The small molecule below binds the protein below.
Small molecule (SMILES): Cc1cn([C@H]2C[C@H](O[P](=O)(O)OC[C@H]3O[C@@]4(C[C@@H]3O[P](=O)(O)OC[C@H]3O[C@@H](n5cnc6c(N)ncnc65)C[C@@H]3O[P](=O)(O)OC[C@H]3O[C@@H](n5cnc6c(=O)nc(N)[nH]c65)C[C@@H]3O[P](=O)(O)OC[C@H]3O[C@@H](n5cnc6c(N)ncnc65)C[C@@H]3OP(=O)(O)O)c3c(C)c(=O)[nH]c(=O)n34)[C@@H](CO[P](=O)(O)O[C@H]3C[C@H](n4cnc5c(N)ncnc54)O[C@@H]3CO[P](=O)(O)O[C@H]3C[C@H](n4ccc(N)nc4=O)O[C@@H]3CO)O2)c(=O)[nH]c1=O

Binding-site contacts:
Ligand atom N1 contacts residue DG7 of chain 1.B at 3.4 Å (h-bond).
Ligand atom N6 contacts residue DT6 of chain 1.B at 2.9 Å (h-bond).
Ligand atom C2 contacts residue DC2 of chain 1.B at 3.4 Å.
Ligand atom C2 contacts residue DA4 of chain 1.B at 3.1 Å.
Ligand atom N6 contacts residue DT3 of chain 1.B at 2.5 Å (h-bond).
Ligand atom OP1 contacts residue GLU232 of chain 1.C at 3.1 Å (salt-bridge).
Ligand atom N1 contacts residue DT6 of chain 1.B at 2.6 Å (h-bond).
Ligand atom N1 contacts residue DT1 of chain 1.B at 2.8 Å (h-bond).
Ligand atom C2 contacts residue DA4 of chain 1.B at 3.5 Å.
Ligand atom C6 contacts residue DT3 of chain 1.B at 3.2 Å.
Ligand atom N1 contacts residue DC2 of chain 1.B at 2.8 Å (h-bond).
Ligand atom C6 contacts residue DT1 of chain 1.B at 3.4 Å.
Ligand atom N1 contacts residue DA4 of chain 1.B at 3.5 Å (h-bond).
Ligand atom N3 contacts residue DA4 of chain 1.B at 2.3 Å (h-bond).
Ligand atom C4 contacts residue DA5 of chain 1.B at 3.4 Å.
Ligand atom O2 contacts residue DA4 of chain 1.B at 2.9 Å.
Ligand atom C2 contacts residue DT1 of chain 1.B at 3.1 Å.
Ligand atom C2 contacts residue DT3 of chain 1.B at 3.3 Å.
Ligand atom OP1 contacts residue THR233 of chain 1.C at 2.8 Å (h-bond).
Ligand atom N6 contacts residue DA5 of chain 1.B at 3.1 Å (h-bond).
Ligand atom C2 contacts residue DG7 of chain 1.B at 3.2 Å.
Ligand atom OP1 contacts residue GLY231 of chain 1.C at 3.3 Å.
Ligand atom O2 contacts residue DA5 of chain 1.B at 3.5 Å.
Ligand atom N3 contacts residue DA5 of chain 1.B at 2.8 Å (h-bond).
Ligand atom O2 contacts residue DG7 of chain 1.B at 2.6 Å (h-bond).
Ligand atom N2 contacts residue DT3 of chain 1.B at 3.1 Å (h-bond).
Ligand atom N1 contacts residue DT3 of chain 1.B at 2.5 Å (h-bond).
Ligand atom C2 contacts residue DT6 of chain 1.B at 3.3 Å.
Ligand atom N6 contacts residue DT1 of chain 1.B at 3.0 Å (h-bond).
Ligand atom N3 contacts residue DG7 of chain 1.B at 3.2 Å (h-bond).
Ligand atom C4 contacts residue DA4 of chain 1.B at 3.2 Å.
Ligand atom O4 contacts residue DT3 of chain 1.B at 3.5 Å (h-bond).
Ligand atom OP1 contacts residue LYS234 of chain 1.C at 3.1 Å (salt-bridge).
Ligand atom C6 contacts residue DC2 of chain 1.B at 3.2 Å.
Ligand atom O6 contacts residue DC2 of chain 1.B at 2.6 Å (h-bond).
Ligand atom O4 contacts residue DA4 of chain 1.B at 2.7 Å (h-bond).
Ligand atom OP1 contacts residue LYS230 of chain 1.C at 3.4 Å (salt-bridge).
Ligand atom O4 contacts residue DA5 of chain 1.B at 3.0 Å (h-bond).
Ligand atom N2 contacts residue DC2 of chain 1.B at 3.1 Å (h-bond).
Ligand atom O5' contacts residue GLY231 of chain 1.C at 3.4 Å.

Sequence of chain 1.C:
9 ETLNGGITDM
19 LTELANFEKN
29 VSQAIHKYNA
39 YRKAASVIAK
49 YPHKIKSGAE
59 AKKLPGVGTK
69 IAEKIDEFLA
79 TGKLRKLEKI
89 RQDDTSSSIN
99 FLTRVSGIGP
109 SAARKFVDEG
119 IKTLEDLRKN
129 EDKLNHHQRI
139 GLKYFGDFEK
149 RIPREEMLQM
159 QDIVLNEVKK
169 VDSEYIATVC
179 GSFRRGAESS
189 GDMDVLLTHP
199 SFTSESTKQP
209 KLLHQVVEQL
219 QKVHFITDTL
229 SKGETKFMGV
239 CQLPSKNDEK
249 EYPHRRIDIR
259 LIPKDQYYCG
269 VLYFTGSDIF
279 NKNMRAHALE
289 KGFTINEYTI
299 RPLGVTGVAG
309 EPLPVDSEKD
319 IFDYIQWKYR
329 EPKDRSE